Sequence of chain 1.A:
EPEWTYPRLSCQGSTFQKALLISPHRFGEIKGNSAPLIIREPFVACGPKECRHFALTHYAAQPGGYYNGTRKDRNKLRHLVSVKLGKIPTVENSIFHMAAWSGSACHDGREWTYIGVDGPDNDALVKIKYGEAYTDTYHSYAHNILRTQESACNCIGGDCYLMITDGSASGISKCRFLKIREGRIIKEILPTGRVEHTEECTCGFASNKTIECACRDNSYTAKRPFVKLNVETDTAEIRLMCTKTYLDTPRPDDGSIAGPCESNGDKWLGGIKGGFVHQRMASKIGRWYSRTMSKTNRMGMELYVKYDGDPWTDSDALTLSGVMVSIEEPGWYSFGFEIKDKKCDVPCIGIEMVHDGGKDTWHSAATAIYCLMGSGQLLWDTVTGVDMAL

This small molecule binds to this protein.
Small molecule (SMILES): CC(=O)Nc1ccc(C(=O)O)cc1NC(N)N

Binding-site contacts:
Ligand atom O2' contacts residue ARG298 of chain 1.A at 3.3 Å (salt-bridge).
Ligand atom C1 contacts residue ARG40 of chain 1.A at 4.1 Å.
Ligand atom C3' contacts residue GLU199 of chain 1.A at 3.7 Å.
Ligand atom C3 contacts residue TYR333 of chain 1.A at 3.9 Å (hydrophobic).
Ligand atom O2' contacts residue TYR333 of chain 1.A at 2.8 Å (h-bond).
Ligand atom O4 contacts residue ARG74 of chain 1.A at 3.5 Å (salt-bridge).
Ligand atom C4 contacts residue TYR333 of chain 1.A at 4.1 Å (hydrophobic).
Ligand atom C2 contacts residue ARG216 of chain 1.A at 4.0 Å.
Ligand atom O1' contacts residue ARG298 of chain 1.A at 3.0 Å (salt-bridge).
Ligand atom O1' contacts residue TYR333 of chain 1.A at 3.6 Å.
Ligand atom C2 contacts residue TYR333 of chain 1.A at 3.2 Å (hydrophobic).
Ligand atom C6 contacts residue TYR333 of chain 1.A at 3.0 Å (hydrophobic).
Ligand atom C' contacts residue TYR333 of chain 1.A at 2.8 Å (hydrophobic).
Ligand atom C' contacts residue ARG216 of chain 1.A at 3.8 Å.
Ligand atom N1 contacts residue GLU199 of chain 1.A at 2.8 Å (salt-bridge).
Ligand atom C' contacts residue ARG40 of chain 1.A at 3.6 Å.
Ligand atom C4 contacts residue GLU200 of chain 1.A at 4.1 Å.
Ligand atom C5 contacts residue GLU41 of chain 1.A at 3.0 Å.
Ligand atom C6 contacts residue GLU41 of chain 1.A at 3.1 Å.
Ligand atom C1 contacts residue ARG216 of chain 1.A at 4.1 Å.
Ligand atom C6 contacts residue ARG40 of chain 1.A at 3.7 Å.
Ligand atom CM4 contacts residue ARG147 of chain 1.A at 4.0 Å.
Ligand atom N2 contacts residue GLU200 of chain 1.A at 3.0 Å (salt-bridge).
Ligand atom O4 contacts residue ASP73 of chain 1.A at 3.8 Å.
Ligand atom C3' contacts residue GLU200 of chain 1.A at 3.9 Å.
Ligand atom N2 contacts residue GLU199 of chain 1.A at 3.0 Å (salt-bridge).
Ligand atom C3 contacts residue GLU200 of chain 1.A at 4.0 Å.
Ligand atom C5 contacts residue TYR333 of chain 1.A at 3.7 Å (hydrophobic).
Ligand atom CM4 contacts residue TRP101 of chain 1.A at 3.5 Å (hydrophobic).
Ligand atom O2' contacts residue ARG216 of chain 1.A at 2.9 Å (salt-bridge).
Ligand atom C' contacts residue ARG298 of chain 1.A at 3.5 Å.
Ligand atom C6 contacts residue ASP73 of chain 1.A at 3.0 Å.
Ligand atom N2 contacts residue TYR333 of chain 1.A at 3.9 Å.
Ligand atom O1' contacts residue ARG40 of chain 1.A at 2.6 Å (salt-bridge).
Ligand atom C1 contacts residue TYR333 of chain 1.A at 2.7 Å (hydrophobic).
Ligand atom C4 contacts residue ASP73 of chain 1.A at 3.9 Å.
Ligand atom C1 contacts residue ASP73 of chain 1.A at 3.7 Å.
Ligand atom N2 contacts residue ARG216 of chain 1.A at 3.4 Å.
Ligand atom C5 contacts residue ASP73 of chain 1.A at 3.2 Å.
Ligand atom N1 contacts residue ARG147 of chain 1.A at 3.2 Å (salt-bridge).